The protein below binds the small molecule below.
Small molecule (SMILES): CC(C)CNC(=O)[C@@H](C[C@H](O)[C@@H]1COCc2cccc(c2)[C@H](c2ccccc2)NC(=O)c2cc(cc(N(C)S(C)(=O)=O)c2)C(=O)N1)C(C)C

Binding-site contacts:
Ligand atom C48 contacts residue THR227 of chain 3.B at 3.2 Å.
Ligand atom N35 contacts residue GLY228 of chain 3.B at 3.2 Å (h-bond).
Ligand atom O32 contacts residue THR85 of chain 3.B at 3.0 Å (h-bond).
Ligand atom C17 contacts residue GLY40 of chain 3.B at 3.3 Å.
Ligand atom C3 contacts residue ASP38 of chain 3.B at 3.6 Å.
Ligand atom C45 contacts residue VAL36 of chain 3.B at 3.4 Å (hydrophobic).
Ligand atom C30 contacts residue TYR231 of chain 3.B at 2.8 Å (hydrophobic).
Ligand atom N1 contacts residue GLY228 of chain 3.B at 3.2 Å (h-bond).
Ligand atom N18 contacts residue GLY40 of chain 3.B at 2.9 Å (h-bond).
Ligand atom C19 contacts residue THR85 of chain 3.B at 3.3 Å.
Ligand atom C49 contacts residue GLY228 of chain 3.B at 3.5 Å.
Ligand atom C26 contacts residue SER230 of chain 3.B at 3.3 Å.
Ligand atom C24 contacts residue THR85 of chain 3.B at 3.4 Å.
Ligand atom C49 contacts residue THR18 of chain 3.B at 3.2 Å.
Ligand atom O31 contacts residue SER230 of chain 3.B at 3.1 Å (h-bond).
Ligand atom C24 contacts residue GLY228 of chain 3.B at 3.4 Å.
Ligand atom O33 contacts residue SER233 of chain 3.B at 3.5 Å (h-bond).
Ligand atom O8 contacts residue GLY40 of chain 3.B at 3.5 Å.
Ligand atom C7 contacts residue ASP38 of chain 3.B at 3.2 Å.
Ligand atom O34 contacts residue SER233 of chain 3.B at 3.4 Å.
Ligand atom C40 contacts residue PHE124 of chain 3.B at 3.4 Å (hydrophobic).
Ligand atom C47 contacts residue TYR20 of chain 3.B at 3.2 Å (hydrophobic).
Ligand atom C47 contacts residue THR227 of chain 3.B at 3.4 Å.
Ligand atom C4 contacts residue ASP226 of chain 3.B at 3.5 Å.
Ligand atom C5 contacts residue GLY40 of chain 3.B at 3.5 Å.
Ligand atom O34 contacts residue HIS301 of chain 3.B at 3.5 Å.
Ligand atom C46 contacts residue TYR20 of chain 3.B at 3.3 Å (hydrophobic).
Ligand atom C30 contacts residue SER230 of chain 3.B at 2.8 Å.
Ligand atom C42 contacts residue GLY228 of chain 3.B at 3.4 Å.
Ligand atom N35 contacts residue SER230 of chain 3.B at 3.5 Å (h-bond).
Ligand atom O8 contacts residue ASP38 of chain 3.B at 2.7 Å (salt-bridge).
Ligand atom C44 contacts residue THR18 of chain 3.B at 3.4 Å.
Ligand atom C20 contacts residue THR85 of chain 3.B at 3.5 Å.
Ligand atom C46 contacts residue VAL36 of chain 3.B at 3.3 Å (hydrophobic).
Ligand atom O32 contacts residue SER84 of chain 3.B at 3.5 Å (h-bond).
Ligand atom C30 contacts residue ALA229 of chain 3.B at 3.5 Å (hydrophobic).
Ligand atom O8 contacts residue ASP226 of chain 3.B at 2.7 Å (salt-bridge).
Ligand atom C25 contacts residue THR85 of chain 3.B at 3.4 Å.
Ligand atom O12 contacts residue SER84 of chain 3.B at 3.0 Å (h-bond).
Ligand atom O12 contacts residue TYR83 of chain 3.B at 3.3 Å.

Sequence of chain 3.B:
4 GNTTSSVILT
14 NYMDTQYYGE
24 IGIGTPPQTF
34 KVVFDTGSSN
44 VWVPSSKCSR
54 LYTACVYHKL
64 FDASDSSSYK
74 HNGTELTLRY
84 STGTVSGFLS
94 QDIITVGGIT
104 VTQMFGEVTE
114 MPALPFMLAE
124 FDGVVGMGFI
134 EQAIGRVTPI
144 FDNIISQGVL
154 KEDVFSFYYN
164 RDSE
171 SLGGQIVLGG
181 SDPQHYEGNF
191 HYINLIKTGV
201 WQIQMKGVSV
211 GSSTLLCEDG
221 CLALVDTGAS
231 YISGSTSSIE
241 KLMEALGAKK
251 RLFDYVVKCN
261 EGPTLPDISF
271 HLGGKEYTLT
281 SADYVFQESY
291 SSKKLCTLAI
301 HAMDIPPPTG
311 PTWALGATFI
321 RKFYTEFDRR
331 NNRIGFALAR